Binding-site contacts:
Ligand atom O5 contacts residue ASN37 of chain 1.C at 3.0 Å (h-bond).
Ligand atom C4 contacts residue ASN54 of chain 1.C at 3.7 Å.
Ligand atom C6 contacts residue GLU35 of chain 1.C at 3.5 Å.
Ligand atom C4 contacts residue GLU35 of chain 1.C at 4.2 Å.
Ligand atom C3 contacts residue ASN54 of chain 1.C at 3.3 Å.
Ligand atom O3 contacts residue GLU35 of chain 1.C at 4.3 Å.
Ligand atom C5 contacts residue ASN37 of chain 1.C at 4.4 Å.
Ligand atom C5 contacts residue GLU35 of chain 1.C at 4.1 Å.
Ligand atom C2 contacts residue ASN54 of chain 1.C at 2.6 Å.
Ligand atom N2 contacts residue ASN54 of chain 1.C at 3.9 Å.
Ligand atom C1 contacts residue GLU35 of chain 1.C at 3.6 Å.
Ligand atom C1 contacts residue ASN37 of chain 1.C at 3.4 Å.
Ligand atom C7 contacts residue ASN54 of chain 1.C at 4.1 Å.
Ligand atom O7 contacts residue ASN54 of chain 1.C at 3.7 Å.
Ligand atom O3 contacts residue ASN54 of chain 1.C at 3.1 Å (h-bond).
Ligand atom O5 contacts residue ASN54 of chain 1.C at 2.4 Å (h-bond).
Ligand atom O6 contacts residue GLU35 of chain 1.C at 4.3 Å.
Ligand atom O5 contacts residue GLU35 of chain 1.C at 3.4 Å (salt-bridge).
Ligand atom C1 contacts residue ASN54 of chain 1.C at 1.5 Å.
Ligand atom O7 contacts residue SER55 of chain 1.C at 4.4 Å.
Ligand atom C5 contacts residue ASN54 of chain 1.C at 3.6 Å.

Sequence of chain 1.C:
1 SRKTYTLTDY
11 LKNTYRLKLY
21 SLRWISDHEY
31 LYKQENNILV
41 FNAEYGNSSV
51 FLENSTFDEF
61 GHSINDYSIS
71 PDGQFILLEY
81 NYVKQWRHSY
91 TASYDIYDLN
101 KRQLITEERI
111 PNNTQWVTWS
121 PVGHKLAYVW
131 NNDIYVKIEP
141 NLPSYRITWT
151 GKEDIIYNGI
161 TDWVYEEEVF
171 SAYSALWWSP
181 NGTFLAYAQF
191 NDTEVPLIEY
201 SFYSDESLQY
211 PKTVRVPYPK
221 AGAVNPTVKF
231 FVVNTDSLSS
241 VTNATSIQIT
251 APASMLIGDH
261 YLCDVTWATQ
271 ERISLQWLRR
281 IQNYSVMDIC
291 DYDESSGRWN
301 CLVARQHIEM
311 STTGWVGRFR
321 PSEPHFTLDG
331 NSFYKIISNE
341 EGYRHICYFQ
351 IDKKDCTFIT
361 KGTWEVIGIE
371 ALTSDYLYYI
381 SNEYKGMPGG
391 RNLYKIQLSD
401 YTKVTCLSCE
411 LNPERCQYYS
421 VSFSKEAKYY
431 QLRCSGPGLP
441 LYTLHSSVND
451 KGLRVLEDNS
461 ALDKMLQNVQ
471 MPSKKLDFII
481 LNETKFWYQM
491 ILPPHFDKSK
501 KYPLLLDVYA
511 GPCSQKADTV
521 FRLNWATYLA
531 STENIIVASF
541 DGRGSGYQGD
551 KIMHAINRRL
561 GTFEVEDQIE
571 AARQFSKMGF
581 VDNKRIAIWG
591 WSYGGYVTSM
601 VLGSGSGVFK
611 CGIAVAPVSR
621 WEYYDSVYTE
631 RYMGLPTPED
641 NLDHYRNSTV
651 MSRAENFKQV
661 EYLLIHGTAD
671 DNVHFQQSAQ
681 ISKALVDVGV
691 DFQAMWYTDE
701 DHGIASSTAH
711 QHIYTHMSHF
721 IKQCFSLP

The small molecule below binds the protein below.
Small molecule (SMILES): CC(=O)N[C@@H]1[C@@H](O)[C@H](O)[C@@H](CO)O[C@H]1O